Sequence of chain 1.A:
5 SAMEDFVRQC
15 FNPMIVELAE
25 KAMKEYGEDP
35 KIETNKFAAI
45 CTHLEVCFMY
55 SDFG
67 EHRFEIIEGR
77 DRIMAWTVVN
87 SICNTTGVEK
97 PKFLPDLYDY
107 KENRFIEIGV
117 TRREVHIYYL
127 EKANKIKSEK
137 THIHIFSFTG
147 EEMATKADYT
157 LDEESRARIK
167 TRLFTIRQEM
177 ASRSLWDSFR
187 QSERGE

Binding-site contacts:
Ligand atom C02 contacts residue MN1 of chain 1.D at 3.2 Å.
Ligand atom N07 contacts residue LEU100 of chain 1.A at 4.0 Å.
Ligand atom C13 contacts residue MN1 of chain 1.C at 2.8 Å.
Ligand atom C02 contacts residue HIS47 of chain 1.A at 3.6 Å.
Ligand atom C13 contacts residue GLU113 of chain 1.A at 3.6 Å.
Ligand atom C02 contacts residue MN1 of chain 1.C at 2.7 Å.
Ligand atom C12 contacts residue GLY191 of chain 1.A at 3.7 Å.
Ligand atom O01 contacts residue HIS47 of chain 1.A at 3.1 Å.
Ligand atom C03 contacts residue MN1 of chain 1.D at 3.4 Å.
Ligand atom C04 contacts residue GLU74 of chain 1.A at 3.5 Å.
Ligand atom O14 contacts residue ILE114 of chain 1.A at 3.0 Å (h-bond).
Ligand atom O01 contacts residue MN1 of chain 1.C at 1.9 Å.
Ligand atom O14 contacts residue TYR124 of chain 1.A at 4.0 Å.
Ligand atom O01 contacts residue ILE114 of chain 1.A at 4.1 Å.
Ligand atom C02 contacts residue GLU74 of chain 1.A at 4.1 Å.
Ligand atom C13 contacts residue HIS47 of chain 1.A at 3.4 Å.
Ligand atom O14 contacts residue LYS128 of chain 1.A at 3.1 Å (salt-bridge).
Ligand atom C02 contacts residue GLU113 of chain 1.A at 3.5 Å.
Ligand atom N05 contacts residue MN1 of chain 1.D at 3.9 Å.
Ligand atom BR11 contacts residue GLY191 of chain 1.A at 3.4 Å.
Ligand atom O01 contacts residue GLU74 of chain 1.A at 3.6 Å (salt-bridge).
Ligand atom O01 contacts residue ASP102 of chain 1.A at 2.9 Å (salt-bridge).
Ligand atom C02 contacts residue LYS128 of chain 1.A at 4.0 Å.
Ligand atom C10 contacts residue GLY191 of chain 1.A at 3.9 Å.
Ligand atom N06 contacts residue MN1 of chain 1.D at 3.9 Å.
Ligand atom N07 contacts residue MN1 of chain 1.D at 2.8 Å.
Ligand atom O14 contacts residue HIS47 of chain 1.A at 2.8 Å (h-bond).
Ligand atom N08 contacts residue GLU74 of chain 1.A at 3.0 Å (salt-bridge).
Ligand atom C13 contacts residue LYS128 of chain 1.A at 3.2 Å.
Ligand atom O01 contacts residue GLU113 of chain 1.A at 2.9 Å (salt-bridge).
Ligand atom O01 contacts residue MN1 of chain 1.D at 2.2 Å.
Ligand atom N07 contacts residue GLU74 of chain 1.A at 3.5 Å (salt-bridge).
Ligand atom O14 contacts residue MN1 of chain 1.C at 2.2 Å.
Ligand atom C04 contacts residue MN1 of chain 1.D at 2.9 Å.
Ligand atom C12 contacts residue TYR124 of chain 1.A at 3.8 Å (hydrophobic).
Ligand atom N08 contacts residue MN1 of chain 1.D at 1.9 Å.
Ligand atom O14 contacts residue GLU113 of chain 1.A at 3.2 Å (salt-bridge).
Ligand atom C12 contacts residue LYS128 of chain 1.A at 3.6 Å.
Ligand atom N08 contacts residue ASP102 of chain 1.A at 3.8 Å.
Ligand atom C03 contacts residue GLU74 of chain 1.A at 4.0 Å.

This protein binds this small molecule.
Small molecule (SMILES): O=c1cc(Br)[nH]c(-c2nnn[nH]2)c1O